The small molecule below binds the protein below.
Small molecule (SMILES): CC(=O)N[C@H]1[C@H](O[C@H]2[C@H](O)[C@@H](NC(C)=O)CO[C@@H]2CO)O[C@H](CO)[C@@H](O[C@@H]2O[C@H](CO)[C@@H](O)[C@H](O)[C@@H]2O)[C@@H]1O

Binding-site contacts:
Ligand atom C8 contacts residue CYS156 of chain 1.B at 3.8 Å (hydrophobic).
Ligand atom O5 contacts residue ILE134 of chain 1.B at 3.9 Å.
Ligand atom O7 contacts residue CYS156 of chain 1.B at 3.2 Å (h-bond).
Ligand atom O6 contacts residue THR135 of chain 1.B at 3.6 Å.
Ligand atom N2 contacts residue SER131 of chain 1.B at 3.7 Å.
Ligand atom C1 contacts residue ILE134 of chain 1.B at 4.4 Å (hydrophobic).
Ligand atom O7 contacts residue SER173 of chain 1.B at 4.5 Å.
Ligand atom O7 contacts residue ASN155 of chain 1.B at 2.9 Å (h-bond).
Ligand atom O7 contacts residue SER157 of chain 1.B at 3.9 Å.
Ligand atom C2 contacts residue ASN155 of chain 1.B at 2.5 Å.
Ligand atom C1 contacts residue SER131 of chain 1.B at 4.2 Å.
Ligand atom C7 contacts residue ASN155 of chain 1.B at 3.2 Å.
Ligand atom C7 contacts residue THR135 of chain 1.B at 4.2 Å.
Ligand atom C1 contacts residue ASN155 of chain 1.B at 1.4 Å.
Ligand atom C6 contacts residue THR135 of chain 1.B at 4.0 Å.
Ligand atom O6 contacts residue ILE134 of chain 1.B at 3.6 Å.
Ligand atom C7 contacts residue CYS156 of chain 1.B at 3.9 Å (hydrophobic).
Ligand atom N2 contacts residue ASN155 of chain 1.B at 3.0 Å (h-bond).
Ligand atom C8 contacts residue SER157 of chain 1.B at 3.6 Å.
Ligand atom C8 contacts residue ASN155 of chain 1.B at 3.3 Å.
Ligand atom C7 contacts residue SER131 of chain 1.B at 3.6 Å.
Ligand atom O5 contacts residue ASN155 of chain 1.B at 2.2 Å (h-bond).
Ligand atom C5 contacts residue ASN155 of chain 1.B at 3.6 Å.
Ligand atom C4 contacts residue ASN155 of chain 1.B at 4.1 Å.
Ligand atom O7 contacts residue SER131 of chain 1.B at 4.3 Å.
Ligand atom C8 contacts residue SER131 of chain 1.B at 3.5 Å.
Ligand atom O7 contacts residue TYR172 of chain 1.B at 3.9 Å.
Ligand atom C3 contacts residue ASN155 of chain 1.B at 3.8 Å.
Ligand atom C7 contacts residue SER157 of chain 1.B at 4.2 Å.
Ligand atom C8 contacts residue THR135 of chain 1.B at 3.5 Å.
Ligand atom C5 contacts residue THR135 of chain 1.B at 4.1 Å.

Sequence of chain 1.B:
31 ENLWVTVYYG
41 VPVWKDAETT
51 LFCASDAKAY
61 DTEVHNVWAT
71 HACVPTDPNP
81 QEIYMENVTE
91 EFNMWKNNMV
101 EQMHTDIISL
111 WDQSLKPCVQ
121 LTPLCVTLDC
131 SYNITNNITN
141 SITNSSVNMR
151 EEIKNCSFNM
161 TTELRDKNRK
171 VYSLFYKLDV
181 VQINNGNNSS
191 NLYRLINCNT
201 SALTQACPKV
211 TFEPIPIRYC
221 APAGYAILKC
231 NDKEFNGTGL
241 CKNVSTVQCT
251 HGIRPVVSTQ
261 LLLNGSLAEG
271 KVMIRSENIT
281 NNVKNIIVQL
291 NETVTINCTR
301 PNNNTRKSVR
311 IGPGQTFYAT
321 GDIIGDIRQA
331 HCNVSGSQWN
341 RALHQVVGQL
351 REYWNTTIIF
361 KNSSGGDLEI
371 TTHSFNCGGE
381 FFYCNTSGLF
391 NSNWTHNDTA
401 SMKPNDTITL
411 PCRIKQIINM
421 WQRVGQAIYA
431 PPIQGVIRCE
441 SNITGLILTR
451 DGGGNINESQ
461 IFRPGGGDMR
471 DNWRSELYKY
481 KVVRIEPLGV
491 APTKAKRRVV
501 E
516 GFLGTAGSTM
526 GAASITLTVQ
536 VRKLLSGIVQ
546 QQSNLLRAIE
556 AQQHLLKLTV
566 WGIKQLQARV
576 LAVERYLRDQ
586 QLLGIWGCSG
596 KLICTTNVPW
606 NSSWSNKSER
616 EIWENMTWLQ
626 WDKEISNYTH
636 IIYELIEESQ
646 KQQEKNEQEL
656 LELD